Binding-site contacts:
Ligand atom O5 contacts residue ASN176 of chain 1.E at 2.5 Å (h-bond).
Ligand atom C2 contacts residue ASN176 of chain 1.E at 2.5 Å.
Ligand atom O6 contacts residue ASN176 of chain 1.E at 4.2 Å.
Ligand atom N2 contacts residue ASN176 of chain 1.E at 2.8 Å (h-bond).
Ligand atom C3 contacts residue ASN176 of chain 1.E at 3.8 Å.
Ligand atom C4 contacts residue ASN176 of chain 1.E at 4.3 Å.
Ligand atom C7 contacts residue ASN176 of chain 1.E at 3.7 Å.
Ligand atom C5 contacts residue ASN176 of chain 1.E at 3.8 Å.
Ligand atom C1 contacts residue ASN176 of chain 1.E at 1.5 Å.
Ligand atom O7 contacts residue ASN176 of chain 1.E at 4.5 Å.
Ligand atom C8 contacts residue ASN176 of chain 1.E at 4.4 Å.

The protein below binds the small molecule below.
Small molecule (SMILES): CC(=O)N[C@H]1[C@H](O[C@H]2[C@H](O)[C@@H](NC(C)=O)CO[C@@H]2CO)O[C@H](CO)[C@@H](O)[C@@H]1O

Sequence of chain 1.E:
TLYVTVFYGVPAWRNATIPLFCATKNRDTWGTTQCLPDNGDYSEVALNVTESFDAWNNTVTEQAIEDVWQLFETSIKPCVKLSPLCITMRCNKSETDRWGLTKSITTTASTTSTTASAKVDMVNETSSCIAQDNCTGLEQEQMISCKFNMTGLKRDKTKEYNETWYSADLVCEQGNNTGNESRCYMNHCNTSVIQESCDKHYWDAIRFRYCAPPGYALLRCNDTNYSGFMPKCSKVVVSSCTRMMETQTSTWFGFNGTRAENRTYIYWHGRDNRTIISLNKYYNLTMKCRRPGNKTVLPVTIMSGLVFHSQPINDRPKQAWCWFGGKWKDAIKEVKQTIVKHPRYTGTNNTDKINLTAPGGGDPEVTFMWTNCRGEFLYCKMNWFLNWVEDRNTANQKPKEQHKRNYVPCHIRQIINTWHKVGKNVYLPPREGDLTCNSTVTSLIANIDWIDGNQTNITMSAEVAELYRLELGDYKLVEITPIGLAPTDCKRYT